A protein and the small-molecule ligand that binds it are described below.
Small molecule (SMILES): CNC(=O)N1CCc2c(c(N3CCCc4cc(-c5cnn(C)c5)c(C(F)F)cc43)nn2C2CCOCC2)C1

Binding-site contacts:
Ligand atom N32 contacts residue TRP70 of chain 1.B at 3.7 Å.
Ligand atom C28 contacts residue PRO71 of chain 1.B at 4.0 Å (hydrophobic).
Ligand atom C30 contacts residue MET138 of chain 1.B at 3.3 Å (hydrophobic).
Ligand atom C1 contacts residue PRO71 of chain 1.B at 3.5 Å (hydrophobic).
Ligand atom F37 contacts residue MET138 of chain 1.B at 3.2 Å.
Ligand atom F37 contacts residue ILE135 of chain 1.B at 3.9 Å.
Ligand atom C8 contacts residue ILE135 of chain 1.B at 3.8 Å (hydrophobic).
Ligand atom C25 contacts residue PRO71 of chain 1.B at 3.7 Å (hydrophobic).
Ligand atom C7 contacts residue TYR128 of chain 1.B at 4.0 Å (hydrophobic).
Ligand atom C20 contacts residue LEU81 of chain 1.B at 3.9 Å (hydrophobic).
Ligand atom C24 contacts residue PRO71 of chain 1.B at 3.9 Å (hydrophobic).
Ligand atom C9 contacts residue LEU81 of chain 1.B at 3.8 Å (hydrophobic).
Ligand atom C7 contacts residue LEU83 of chain 1.B at 4.0 Å (hydrophobic).
Ligand atom N31 contacts residue GLN67 of chain 1.B at 3.2 Å (h-bond).
Ligand atom C34 contacts residue TRP70 of chain 1.B at 3.7 Å (hydrophobic).
Ligand atom N5 contacts residue VAL76 of chain 1.B at 3.8 Å.
Ligand atom F37 contacts residue PRO71 of chain 1.B at 3.6 Å.
Ligand atom C28 contacts residue TRP70 of chain 1.B at 3.6 Å (hydrophobic).
Ligand atom C7 contacts residue ASN129 of chain 1.B at 3.7 Å.
Ligand atom C22 contacts residue TRP70 of chain 1.B at 3.5 Å (hydrophobic).
Ligand atom C38 contacts residue PRO71 of chain 1.B at 3.7 Å (hydrophobic).
Ligand atom N32 contacts residue GLN67 of chain 1.B at 3.8 Å.
Ligand atom O4 contacts residue ASN129 of chain 1.B at 3.1 Å (h-bond).
Ligand atom C33 contacts residue TRP70 of chain 1.B at 3.7 Å (hydrophobic).
Ligand atom C1 contacts residue PHE72 of chain 1.B at 3.4 Å (hydrophobic).
Ligand atom C34 contacts residue GLN67 of chain 1.B at 3.6 Å.
Ligand atom C10 contacts residue LEU81 of chain 1.B at 3.8 Å (hydrophobic).
Ligand atom C3 contacts residue ASN129 of chain 1.B at 4.0 Å.
Ligand atom C7 contacts residue ILE135 of chain 1.B at 4.0 Å (hydrophobic).
Ligand atom C23 contacts residue PRO71 of chain 1.B at 3.9 Å (hydrophobic).
Ligand atom N31 contacts residue MET138 of chain 1.B at 3.9 Å.
Ligand atom N2 contacts residue PRO71 of chain 1.B at 3.0 Å (h-bond).
Ligand atom N5 contacts residue ILE135 of chain 1.B at 3.9 Å.
Ligand atom C9 contacts residue ILE135 of chain 1.B at 3.9 Å (hydrophobic).
Ligand atom F36 contacts residue ILE135 of chain 1.B at 3.8 Å.
Ligand atom N2 contacts residue ILE135 of chain 1.B at 3.8 Å.
Ligand atom C3 contacts residue VAL76 of chain 1.B at 4.0 Å (hydrophobic).
Ligand atom C27 contacts residue PRO71 of chain 1.B at 4.0 Å (hydrophobic).
Ligand atom C3 contacts residue ILE135 of chain 1.B at 3.7 Å (hydrophobic).
Ligand atom C26 contacts residue PRO71 of chain 1.B at 4.0 Å (hydrophobic).

Sequence of chain 1.B:
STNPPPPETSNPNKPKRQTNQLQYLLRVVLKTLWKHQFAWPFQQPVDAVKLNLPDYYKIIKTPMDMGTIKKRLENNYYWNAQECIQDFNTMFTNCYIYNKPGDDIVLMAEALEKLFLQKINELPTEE